A small-molecule ligand and the protein it binds are described below.
Small molecule (SMILES): CC(=O)N[C@@H]1[C@@H](O)[C@H](O)[C@@H](CO)O[C@H]1O

Binding-site contacts:
Ligand atom N2 contacts residue ASN256 of chain 2.A at 3.0 Å (h-bond).
Ligand atom O6 contacts residue GLU259 of chain 2.A at 4.0 Å.
Ligand atom C3 contacts residue ASN256 of chain 2.A at 3.8 Å.
Ligand atom C7 contacts residue ASN256 of chain 2.A at 3.7 Å.
Ligand atom O5 contacts residue ASN256 of chain 2.A at 2.5 Å (h-bond).
Ligand atom C5 contacts residue GLU259 of chain 2.A at 3.5 Å.
Ligand atom O4 contacts residue ASN256 of chain 2.A at 4.0 Å.
Ligand atom C4 contacts residue THR258 of chain 2.A at 4.4 Å.
Ligand atom O5 contacts residue GLU259 of chain 2.A at 3.8 Å.
Ligand atom C6 contacts residue GLU259 of chain 2.A at 3.2 Å.
Ligand atom C3 contacts residue THR258 of chain 2.A at 4.4 Å.
Ligand atom C4 contacts residue ASN256 of chain 2.A at 4.0 Å.
Ligand atom O7 contacts residue ASN256 of chain 2.A at 3.5 Å (h-bond).
Ligand atom C2 contacts residue ASN256 of chain 2.A at 2.7 Å.
Ligand atom O4 contacts residue THR258 of chain 2.A at 3.6 Å.
Ligand atom C5 contacts residue ASN256 of chain 2.A at 3.4 Å.
Ligand atom C1 contacts residue ASN256 of chain 2.A at 1.4 Å.

Sequence of chain 2.A:
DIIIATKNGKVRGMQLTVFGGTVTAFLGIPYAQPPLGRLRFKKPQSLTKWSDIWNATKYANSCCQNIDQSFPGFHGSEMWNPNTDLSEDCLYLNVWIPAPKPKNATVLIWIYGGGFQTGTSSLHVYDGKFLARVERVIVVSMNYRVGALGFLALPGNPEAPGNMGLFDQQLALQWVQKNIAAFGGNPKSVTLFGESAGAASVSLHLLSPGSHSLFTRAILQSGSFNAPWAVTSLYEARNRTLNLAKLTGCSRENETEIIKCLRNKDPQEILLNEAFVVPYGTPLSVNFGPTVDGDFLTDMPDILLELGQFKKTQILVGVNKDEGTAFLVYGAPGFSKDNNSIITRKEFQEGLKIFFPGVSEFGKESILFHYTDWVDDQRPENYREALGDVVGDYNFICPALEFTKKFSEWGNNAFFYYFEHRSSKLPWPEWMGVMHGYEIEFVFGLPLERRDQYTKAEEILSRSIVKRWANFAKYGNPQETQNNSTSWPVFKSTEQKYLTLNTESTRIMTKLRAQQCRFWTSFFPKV